Binding-site contacts:
Ligand atom C2 contacts residue CYS219 of chain 1.A at 4.3 Å (hydrophobic).
Ligand atom O1 contacts residue GLU347 of chain 1.A at 4.2 Å.
Ligand atom C1 contacts residue TRP222 of chain 1.A at 4.3 Å (hydrophobic).
Ligand atom O3 contacts residue LYS188 of chain 1.A at 3.7 Å.
Ligand atom O1 contacts residue TRP222 of chain 1.A at 3.5 Å.
Ligand atom C1 contacts residue TYR192 of chain 1.A at 4.5 Å (hydrophobic).
Ligand atom O1 contacts residue ALA191 of chain 1.A at 3.9 Å.
Ligand atom O1 contacts residue CYS219 of chain 1.A at 3.6 Å.
Ligand atom C2 contacts residue ALA191 of chain 1.A at 4.0 Å (hydrophobic).
Ligand atom C3 contacts residue LYS188 of chain 1.A at 3.6 Å.
Ligand atom C2 contacts residue TYR192 of chain 1.A at 3.5 Å (hydrophobic).
Ligand atom C1 contacts residue CYS219 of chain 1.A at 3.7 Å (hydrophobic).

Sequence of chain 1.A:
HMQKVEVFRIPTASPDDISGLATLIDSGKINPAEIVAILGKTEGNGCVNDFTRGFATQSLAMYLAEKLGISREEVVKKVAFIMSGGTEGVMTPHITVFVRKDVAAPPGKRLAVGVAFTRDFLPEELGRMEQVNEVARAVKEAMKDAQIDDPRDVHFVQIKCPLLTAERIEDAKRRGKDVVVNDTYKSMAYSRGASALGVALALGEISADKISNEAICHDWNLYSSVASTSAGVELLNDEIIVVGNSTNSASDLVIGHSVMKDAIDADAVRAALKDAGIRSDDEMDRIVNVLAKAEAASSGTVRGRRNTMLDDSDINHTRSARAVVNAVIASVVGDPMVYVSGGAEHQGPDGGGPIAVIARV

A small-molecule ligand and the protein it binds are described below.
Small molecule (SMILES): OCCCO